The small molecule below binds the protein below.
Small molecule (SMILES): c1cc2c(cc1Cn1cnc3cc4c(cc31)CCCC4)OCO2

Binding-site contacts:
Ligand atom O18 contacts residue MET226 of chain 1.F at 3.6 Å (h-bond).
Ligand atom C16 contacts residue PHE223 of chain 1.F at 3.7 Å (hydrophobic).
Ligand atom O21 contacts residue TYR176 of chain 1.F at 3.6 Å.
Ligand atom C10 contacts residue ALA112 of chain 1.F at 3.6 Å (hydrophobic).
Ligand atom C5 contacts residue ALA112 of chain 1.F at 3.8 Å (hydrophobic).
Ligand atom C3 contacts residue PHE113 of chain 1.F at 3.6 Å (hydrophobic).
Ligand atom C13 contacts residue NAD1 of chain 1.AA at 3.5 Å.
Ligand atom C20 contacts residue PRO174 of chain 1.F at 3.3 Å (hydrophobic).
Ligand atom C6 contacts residue LEU119 of chain 1.F at 3.5 Å (hydrophobic).
Ligand atom C1 contacts residue NAD1 of chain 1.AA at 3.6 Å.
Ligand atom C11 contacts residue TYR176 of chain 1.F at 3.8 Å (hydrophobic).
Ligand atom C17 contacts residue TYR176 of chain 1.F at 3.6 Å (hydrophobic).
Ligand atom C20 contacts residue TYR176 of chain 1.F at 3.3 Å (hydrophobic).
Ligand atom C8 contacts residue ALA216 of chain 1.F at 3.9 Å (hydrophobic).
Ligand atom C10 contacts residue MET179 of chain 1.F at 3.9 Å (hydrophobic).
Ligand atom C19 contacts residue TYR176 of chain 1.F at 3.6 Å (hydrophobic).
Ligand atom C19 contacts residue MET226 of chain 1.F at 3.9 Å (hydrophobic).
Ligand atom C10 contacts residue NAD1 of chain 1.AA at 3.1 Å.
Ligand atom C3 contacts residue ALA112 of chain 1.F at 3.6 Å (hydrophobic).
Ligand atom C2 contacts residue PHE223 of chain 1.F at 3.6 Å (hydrophobic).
Ligand atom C20 contacts residue SER175 of chain 1.F at 3.5 Å.
Ligand atom C23 contacts residue TYR166 of chain 1.F at 3.4 Å (hydrophobic).
Ligand atom C20 contacts residue MET226 of chain 1.F at 3.6 Å (hydrophobic).
Ligand atom C11 contacts residue ALA216 of chain 1.F at 3.9 Å (hydrophobic).
Ligand atom N15 contacts residue NAD1 of chain 1.AA at 2.6 Å (h-bond).
Ligand atom C5 contacts residue PHE113 of chain 1.F at 3.4 Å (hydrophobic).
Ligand atom C7 contacts residue ALA216 of chain 1.F at 3.5 Å (hydrophobic).
Ligand atom N15 contacts residue TYR176 of chain 1.F at 2.9 Å (h-bond).
Ligand atom C22 contacts residue TYR176 of chain 1.F at 3.3 Å (hydrophobic).
Ligand atom O18 contacts residue PRO174 of chain 1.F at 3.9 Å.
Ligand atom C14 contacts residue TYR176 of chain 1.F at 3.5 Å (hydrophobic).
Ligand atom N12 contacts residue TYR176 of chain 1.F at 3.7 Å.
Ligand atom C3 contacts residue MET179 of chain 1.F at 3.6 Å (hydrophobic).
Ligand atom C14 contacts residue NAD1 of chain 1.AA at 3.1 Å.
Ligand atom C13 contacts residue TYR176 of chain 1.F at 3.5 Å (hydrophobic).
Ligand atom C7 contacts residue LEU119 of chain 1.F at 3.6 Å (hydrophobic).
Ligand atom C5 contacts residue ALA114 of chain 1.F at 3.4 Å (hydrophobic).
Ligand atom C3 contacts residue ALA114 of chain 1.F at 3.9 Å (hydrophobic).
Ligand atom C1 contacts residue PHE223 of chain 1.F at 3.7 Å (hydrophobic).
Ligand atom C9 contacts residue ALA216 of chain 1.F at 3.3 Å (hydrophobic).

Sequence of chain 1.F:
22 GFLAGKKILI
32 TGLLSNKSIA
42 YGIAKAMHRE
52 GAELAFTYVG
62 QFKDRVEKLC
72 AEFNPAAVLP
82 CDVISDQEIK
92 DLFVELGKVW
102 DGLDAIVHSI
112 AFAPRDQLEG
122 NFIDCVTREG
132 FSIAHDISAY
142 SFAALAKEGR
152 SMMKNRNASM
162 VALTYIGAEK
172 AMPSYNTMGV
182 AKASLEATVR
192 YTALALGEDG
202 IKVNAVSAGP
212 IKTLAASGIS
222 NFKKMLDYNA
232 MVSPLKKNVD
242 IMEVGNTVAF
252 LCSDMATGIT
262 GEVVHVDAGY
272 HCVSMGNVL